Binding-site contacts:
Ligand atom O contacts residue GLN21 of chain 1.A at 3.6 Å (h-bond).
Ligand atom O3 contacts residue LEU117 of chain 1.A at 3.7 Å.
Ligand atom O contacts residue ALA81 of chain 1.A at 3.1 Å (h-bond).
Ligand atom C1 contacts residue GLU126 of chain 1.A at 3.3 Å.
Ligand atom C3 contacts residue ALA81 of chain 1.A at 3.9 Å (hydrophobic).
Ligand atom C13 contacts residue LEU123 of chain 1.A at 3.9 Å (hydrophobic).
Ligand atom C contacts residue GLN82 of chain 1.A at 4.4 Å.
Ligand atom O contacts residue ASN80 of chain 1.A at 3.5 Å.
Ligand atom C contacts residue GLN21 of chain 1.A at 3.1 Å.
Ligand atom C3 contacts residue LEU123 of chain 1.A at 4.3 Å (hydrophobic).
Ligand atom O2 contacts residue LEU117 of chain 1.A at 3.8 Å.
Ligand atom S1 contacts residue GLN21 of chain 1.A at 4.0 Å.
Ligand atom C6 contacts residue ILE120 of chain 1.A at 3.6 Å (hydrophobic).
Ligand atom C8 contacts residue ILE120 of chain 1.A at 4.1 Å (hydrophobic).
Ligand atom C1 contacts residue ASN80 of chain 1.A at 4.2 Å.
Ligand atom C1 contacts residue GLN21 of chain 1.A at 3.1 Å.
Ligand atom C2 contacts residue GLN21 of chain 1.A at 4.0 Å.
Ligand atom O4 contacts residue LEU123 of chain 1.A at 3.9 Å.
Ligand atom C2 contacts residue LEU123 of chain 1.A at 4.1 Å (hydrophobic).
Ligand atom O contacts residue GLN82 of chain 1.A at 3.2 Å (h-bond).
Ligand atom C13 contacts residue GLN21 of chain 1.A at 4.3 Å.
Ligand atom O4 contacts residue GLN21 of chain 1.A at 2.7 Å (h-bond).
Ligand atom C contacts residue ASN80 of chain 1.A at 4.3 Å.
Ligand atom C contacts residue ALA81 of chain 1.A at 4.1 Å (hydrophobic).
Ligand atom CL contacts residue GLN21 of chain 1.A at 3.7 Å.
Ligand atom C7 contacts residue ILE120 of chain 1.A at 3.6 Å (hydrophobic).
Ligand atom C4 contacts residue ILE85 of chain 1.A at 3.6 Å (hydrophobic).
Ligand atom C11 contacts residue ILE120 of chain 1.A at 4.2 Å (hydrophobic).
Ligand atom C5 contacts residue ILE85 of chain 1.A at 4.0 Å (hydrophobic).
Ligand atom S contacts residue LEU117 of chain 1.A at 4.4 Å.
Ligand atom C4 contacts residue LEU123 of chain 1.A at 4.3 Å (hydrophobic).
Ligand atom C12 contacts residue LEU123 of chain 1.A at 3.8 Å (hydrophobic).
Ligand atom N1 contacts residue ILE85 of chain 1.A at 3.9 Å.
Ligand atom N contacts residue GLN21 of chain 1.A at 3.3 Å (h-bond).
Ligand atom N2 contacts residue ILE120 of chain 1.A at 3.9 Å.
Ligand atom C5 contacts residue LEU123 of chain 1.A at 4.0 Å (hydrophobic).
Ligand atom C4 contacts residue GLN82 of chain 1.A at 4.0 Å.
Ligand atom N2 contacts residue ILE85 of chain 1.A at 4.4 Å.
Ligand atom CL contacts residue GLU126 of chain 1.A at 3.5 Å.
Ligand atom C3 contacts residue GLN82 of chain 1.A at 3.6 Å.

Sequence of chain 1.A:
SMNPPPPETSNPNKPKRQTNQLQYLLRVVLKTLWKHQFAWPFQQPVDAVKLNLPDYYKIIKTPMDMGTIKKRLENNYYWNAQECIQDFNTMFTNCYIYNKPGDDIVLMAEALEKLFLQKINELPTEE

A protein and the small-molecule ligand that binds it are described below.
Small molecule (SMILES): O=C(CCl)Nc1ccc(/N=N/c2ccc(S(=O)(=O)O)cc2)cc1S(=O)(=O)O